Sequence of chain 1.B:
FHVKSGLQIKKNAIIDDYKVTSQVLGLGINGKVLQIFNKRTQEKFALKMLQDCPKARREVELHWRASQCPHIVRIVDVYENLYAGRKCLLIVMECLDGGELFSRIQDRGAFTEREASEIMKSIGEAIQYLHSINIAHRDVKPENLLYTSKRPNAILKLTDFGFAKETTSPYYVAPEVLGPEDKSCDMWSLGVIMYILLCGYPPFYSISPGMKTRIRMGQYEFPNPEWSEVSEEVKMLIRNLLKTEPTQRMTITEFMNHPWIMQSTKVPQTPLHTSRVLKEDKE

A protein and the small-molecule ligand that binds it are described below.
Small molecule (SMILES): c1cc2nc(N[C@H]3CCCNC3)c3c(n2n1)NCC3

Binding-site contacts:
Ligand atom C9 contacts residue GLU150 of chain 1.B at 4.0 Å.
Ligand atom N16 contacts residue ALA51 of chain 1.B at 3.7 Å.
Ligand atom C17 contacts residue LEU153 of chain 1.B at 3.7 Å (hydrophobic).
Ligand atom C7 contacts residue ASP167 of chain 1.B at 4.0 Å.
Ligand atom C15 contacts residue MET98 of chain 1.B at 4.2 Å (hydrophobic).
Ligand atom C10 contacts residue LEU32 of chain 1.B at 4.0 Å (hydrophobic).
Ligand atom C15 contacts residue VAL78 of chain 1.B at 3.6 Å (hydrophobic).
Ligand atom N18 contacts residue LEU153 of chain 1.B at 4.2 Å.
Ligand atom C4 contacts residue LEU30 of chain 1.B at 4.1 Å (hydrophobic).
Ligand atom N3 contacts residue LEU153 of chain 1.B at 4.2 Å.
Ligand atom C14 contacts residue MET98 of chain 1.B at 3.9 Å (hydrophobic).
Ligand atom N8 contacts residue ASP167 of chain 1.B at 3.1 Å (salt-bridge).
Ligand atom C7 contacts residue LEU153 of chain 1.B at 4.1 Å (hydrophobic).
Ligand atom N3 contacts residue LEU101 of chain 1.B at 2.6 Å (h-bond).
Ligand atom N8 contacts residue THR166 of chain 1.B at 4.0 Å.
Ligand atom C7 contacts residue GLU150 of chain 1.B at 3.3 Å.
Ligand atom C4 contacts residue LEU101 of chain 1.B at 3.0 Å (hydrophobic).
Ligand atom C5 contacts residue LEU30 of chain 1.B at 3.6 Å (hydrophobic).
Ligand atom N16 contacts residue LEU101 of chain 1.B at 3.2 Å (h-bond).
Ligand atom C10 contacts residue GLY33 of chain 1.B at 3.8 Å.
Ligand atom C10 contacts residue ASP167 of chain 1.B at 3.3 Å.
Ligand atom C15 contacts residue LEU101 of chain 1.B at 4.1 Å (hydrophobic).
Ligand atom C5 contacts residue LEU153 of chain 1.B at 3.8 Å (hydrophobic).
Ligand atom C9 contacts residue ASP167 of chain 1.B at 3.3 Å.
Ligand atom C9 contacts residue ASN151 of chain 1.B at 3.3 Å.
Ligand atom N16 contacts residue GLU99 of chain 1.B at 3.4 Å (salt-bridge).
Ligand atom N8 contacts residue GLU150 of chain 1.B at 3.0 Å (salt-bridge).
Ligand atom N8 contacts residue ASN151 of chain 1.B at 3.1 Å (h-bond).
Ligand atom N16 contacts residue CYS100 of chain 1.B at 3.9 Å.
Ligand atom N19 contacts residue LEU153 of chain 1.B at 4.1 Å.
Ligand atom C4 contacts residue LEU153 of chain 1.B at 4.1 Å (hydrophobic).
Ligand atom C2 contacts residue LEU101 of chain 1.B at 3.7 Å (hydrophobic).
Ligand atom C14 contacts residue VAL78 of chain 1.B at 4.2 Å (hydrophobic).
Ligand atom C15 contacts residue GLU99 of chain 1.B at 3.2 Å.
Ligand atom C1 contacts residue LEU153 of chain 1.B at 3.5 Å (hydrophobic).
Ligand atom C2 contacts residue LEU153 of chain 1.B at 3.8 Å (hydrophobic).
Ligand atom N12 contacts residue LEU101 of chain 1.B at 4.1 Å.
Ligand atom C11 contacts residue LEU32 of chain 1.B at 3.8 Å (hydrophobic).
Ligand atom C6 contacts residue ASP167 of chain 1.B at 4.1 Å.
Ligand atom C15 contacts residue ALA51 of chain 1.B at 3.9 Å (hydrophobic).